Sequence of chain 1.B:
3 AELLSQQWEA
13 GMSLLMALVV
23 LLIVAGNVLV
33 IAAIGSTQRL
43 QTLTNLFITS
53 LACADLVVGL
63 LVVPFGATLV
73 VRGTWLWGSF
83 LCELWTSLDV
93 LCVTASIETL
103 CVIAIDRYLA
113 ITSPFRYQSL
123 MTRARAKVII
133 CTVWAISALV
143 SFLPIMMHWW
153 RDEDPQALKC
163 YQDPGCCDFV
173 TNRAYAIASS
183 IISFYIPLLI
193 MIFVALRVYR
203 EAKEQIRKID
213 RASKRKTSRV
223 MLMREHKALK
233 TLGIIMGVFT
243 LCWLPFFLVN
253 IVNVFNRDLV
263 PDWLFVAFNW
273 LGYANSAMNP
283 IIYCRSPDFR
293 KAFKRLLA

This small molecule binds to this protein.
Small molecule (SMILES): CC(C)CCC[C@@H](C)[C@H]1CC[C@H]2[C@@H]3CC=C4C[C@@H](OC(=O)CCC(=O)O)CC[C@]4(C)[C@H]3CC[C@]12C

Binding-site contacts:
Ligand atom OAF contacts residue ARG175 of chain 1.B at 3.6 Å.
Ligand atom CAR contacts residue ALA176 of chain 1.B at 4.0 Å (hydrophobic).
Ligand atom CAD contacts residue ALA176 of chain 1.B at 3.9 Å (hydrophobic).
Ligand atom CAL contacts residue ARG175 of chain 1.B at 3.6 Å.
Ligand atom CBA contacts residue GLU100 of chain 1.A at 4.0 Å.
Ligand atom CAB contacts residue GLU100 of chain 1.A at 3.8 Å.
Ligand atom CAT contacts residue THR134 of chain 1.A at 3.5 Å.
Ligand atom CAB contacts residue ILE138 of chain 1.A at 4.0 Å (hydrophobic).
Ligand atom CAC contacts residue GLU100 of chain 1.A at 3.6 Å.
Ligand atom CAY contacts residue VAL130 of chain 1.A at 4.1 Å (hydrophobic).
Ligand atom CAC contacts residue CYS103 of chain 1.A at 3.7 Å (hydrophobic).
Ligand atom CAN contacts residue GLU100 of chain 1.A at 3.9 Å.
Ligand atom CBA contacts residue ILE184 of chain 1.A at 3.8 Å (hydrophobic).
Ligand atom OAH contacts residue ARG127 of chain 1.A at 3.6 Å (salt-bridge).
Ligand atom CBC contacts residue ILE131 of chain 1.A at 3.5 Å (hydrophobic).
Ligand atom OAF contacts residue ALA176 of chain 1.B at 4.0 Å.
Ligand atom CAD contacts residue ILE179 of chain 1.B at 3.9 Å (hydrophobic).
Ligand atom CAV contacts residue ILE179 of chain 1.B at 3.8 Å (hydrophobic).
Ligand atom OAW contacts residue VAL130 of chain 1.A at 4.1 Å.
Ligand atom CAQ contacts residue ILE183 of chain 1.B at 3.8 Å (hydrophobic).
Ligand atom CAA contacts residue Y011 of chain 1.I at 3.4 Å.
Ligand atom CAD contacts residue ALA180 of chain 1.B at 3.6 Å (hydrophobic).
Ligand atom CAJ contacts residue GLU100 of chain 1.A at 4.2 Å.
Ligand atom OAH contacts residue ARG175 of chain 1.B at 3.6 Å.
Ligand atom CAI contacts residue ILE179 of chain 1.B at 3.7 Å (hydrophobic).
Ligand atom OAG contacts residue ALA176 of chain 1.B at 3.7 Å.
Ligand atom CAQ contacts residue ILE107 of chain 1.A at 4.1 Å (hydrophobic).
Ligand atom CAR contacts residue ILE131 of chain 1.A at 4.1 Å (hydrophobic).
Ligand atom CAB contacts residue ILE184 of chain 1.A at 3.9 Å (hydrophobic).
Ligand atom CAR contacts residue THR134 of chain 1.A at 3.8 Å.
Ligand atom CAX contacts residue ARG175 of chain 1.B at 3.6 Å.
Ligand atom CAZ contacts residue ILE179 of chain 1.B at 3.9 Å (hydrophobic).
Ligand atom OAW contacts residue ILE131 of chain 1.A at 3.2 Å.
Ligand atom OAG contacts residue ARG175 of chain 1.B at 3.9 Å.
Ligand atom OAG contacts residue ILE179 of chain 1.B at 3.5 Å.
Ligand atom CAD contacts residue THR134 of chain 1.A at 4.2 Å.
Ligand atom CAK contacts residue ILE183 of chain 1.B at 4.1 Å (hydrophobic).
Ligand atom CBD contacts residue ILE183 of chain 1.B at 4.2 Å (hydrophobic).
Ligand atom OAF contacts residue VAL130 of chain 1.A at 4.0 Å.
Ligand atom CAM contacts residue VAL130 of chain 1.A at 3.7 Å (hydrophobic).

Sequence of chain 1.A:
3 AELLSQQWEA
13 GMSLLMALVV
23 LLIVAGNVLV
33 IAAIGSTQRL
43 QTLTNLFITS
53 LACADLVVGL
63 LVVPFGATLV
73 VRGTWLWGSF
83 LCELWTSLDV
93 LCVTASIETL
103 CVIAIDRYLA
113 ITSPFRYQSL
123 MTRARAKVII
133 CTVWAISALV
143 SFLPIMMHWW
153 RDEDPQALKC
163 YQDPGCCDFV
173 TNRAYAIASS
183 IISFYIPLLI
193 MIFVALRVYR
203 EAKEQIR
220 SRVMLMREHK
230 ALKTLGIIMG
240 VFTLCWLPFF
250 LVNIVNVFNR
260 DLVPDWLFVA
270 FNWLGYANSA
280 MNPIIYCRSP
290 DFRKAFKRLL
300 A